Sequence of chain 1.C:
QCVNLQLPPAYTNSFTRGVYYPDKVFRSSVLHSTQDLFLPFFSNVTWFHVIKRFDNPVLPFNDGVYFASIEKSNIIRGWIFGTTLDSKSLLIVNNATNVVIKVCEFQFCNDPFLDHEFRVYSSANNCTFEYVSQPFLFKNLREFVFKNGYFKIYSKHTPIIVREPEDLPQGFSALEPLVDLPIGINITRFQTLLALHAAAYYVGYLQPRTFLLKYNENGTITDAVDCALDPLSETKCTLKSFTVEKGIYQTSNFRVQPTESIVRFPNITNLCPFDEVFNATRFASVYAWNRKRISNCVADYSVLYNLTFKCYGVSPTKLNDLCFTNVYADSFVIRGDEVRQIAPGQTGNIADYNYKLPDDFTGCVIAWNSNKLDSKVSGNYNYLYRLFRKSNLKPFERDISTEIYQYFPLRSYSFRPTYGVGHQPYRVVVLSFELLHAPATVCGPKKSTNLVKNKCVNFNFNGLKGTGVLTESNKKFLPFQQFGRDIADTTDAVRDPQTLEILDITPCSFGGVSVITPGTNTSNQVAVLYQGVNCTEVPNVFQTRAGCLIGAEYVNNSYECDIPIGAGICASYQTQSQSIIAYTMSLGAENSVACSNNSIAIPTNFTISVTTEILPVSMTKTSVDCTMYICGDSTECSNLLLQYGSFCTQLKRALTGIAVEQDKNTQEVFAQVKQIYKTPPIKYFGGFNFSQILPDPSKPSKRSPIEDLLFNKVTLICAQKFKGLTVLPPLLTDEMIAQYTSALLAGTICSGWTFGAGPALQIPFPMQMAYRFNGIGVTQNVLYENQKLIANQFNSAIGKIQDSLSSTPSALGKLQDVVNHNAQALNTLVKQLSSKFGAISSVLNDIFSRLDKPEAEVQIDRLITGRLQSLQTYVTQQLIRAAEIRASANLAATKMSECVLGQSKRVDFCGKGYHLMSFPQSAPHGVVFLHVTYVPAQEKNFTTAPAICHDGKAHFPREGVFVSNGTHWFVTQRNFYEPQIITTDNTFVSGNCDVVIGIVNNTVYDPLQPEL

The protein below binds the small molecule below.
Small molecule (SMILES): CC(=O)N[C@@H]1[C@@H](O)[C@H](O)[C@@H](CO)O[C@H]1O

Binding-site contacts:
Ligand atom C7 contacts residue GLN577 of chain 1.C at 3.7 Å.
Ligand atom C8 contacts residue GLN577 of chain 1.C at 3.6 Å.
Ligand atom C4 contacts residue ASN328 of chain 1.C at 4.2 Å.
Ligand atom O3 contacts residue GLN577 of chain 1.C at 3.8 Å.
Ligand atom O5 contacts residue ASN328 of chain 1.C at 2.4 Å (h-bond).
Ligand atom C1 contacts residue ASN328 of chain 1.C at 1.5 Å.
Ligand atom O7 contacts residue ASN328 of chain 1.C at 2.9 Å (h-bond).
Ligand atom C1 contacts residue GLN577 of chain 1.C at 4.3 Å.
Ligand atom C7 contacts residue ASN328 of chain 1.C at 3.1 Å.
Ligand atom N2 contacts residue ASN328 of chain 1.C at 2.9 Å (h-bond).
Ligand atom C5 contacts residue ASN328 of chain 1.C at 3.7 Å.
Ligand atom N2 contacts residue GLN577 of chain 1.C at 2.9 Å (h-bond).
Ligand atom C3 contacts residue GLN577 of chain 1.C at 3.7 Å.
Ligand atom C3 contacts residue ASN328 of chain 1.C at 3.8 Å.
Ligand atom C2 contacts residue GLN577 of chain 1.C at 3.9 Å.
Ligand atom C8 contacts residue PRO576 of chain 1.C at 4.1 Å (hydrophobic).
Ligand atom C8 contacts residue ASN328 of chain 1.C at 4.2 Å.
Ligand atom C2 contacts residue ASN328 of chain 1.C at 2.5 Å.